Binding-site contacts:
Ligand atom O5 contacts residue ASP53 of chain 1.GB at 4.1 Å.
Ligand atom C1 contacts residue VAL255 of chain 1.FB at 4.5 Å (hydrophobic).
Ligand atom C4 contacts residue TRP285 of chain 1.GB at 2.8 Å (hydrophobic).
Ligand atom O5 contacts residue TRP285 of chain 1.GB at 3.2 Å.
Ligand atom C3 contacts residue TRP285 of chain 1.GB at 3.5 Å (hydrophobic).
Ligand atom O1 contacts residue TRP285 of chain 1.GB at 3.6 Å.
Ligand atom C6 contacts residue TRP285 of chain 1.GB at 3.2 Å (hydrophobic).
Ligand atom C6 contacts residue ASP53 of chain 1.GB at 3.6 Å.
Ligand atom C2 contacts residue ASN252 of chain 1.FB at 4.2 Å.
Ligand atom O3 contacts residue TRP285 of chain 1.GB at 3.2 Å.
Ligand atom O1 contacts residue VAL255 of chain 1.FB at 3.3 Å.
Ligand atom C5 contacts residue TRP285 of chain 1.GB at 3.4 Å (hydrophobic).
Ligand atom O2 contacts residue ASN252 of chain 1.FB at 3.3 Å (h-bond).
Ligand atom O6 contacts residue TRP285 of chain 1.GB at 3.6 Å (h-bond).
Ligand atom O2 contacts residue TRP285 of chain 1.GB at 4.3 Å.
Ligand atom O1 contacts residue ALA254 of chain 1.FB at 3.8 Å.
Ligand atom O1 contacts residue ASN252 of chain 1.FB at 3.2 Å (h-bond).
Ligand atom C2 contacts residue TRP285 of chain 1.GB at 3.4 Å (hydrophobic).
Ligand atom O4 contacts residue TRP285 of chain 1.GB at 1.4 Å.
Ligand atom C1 contacts residue TRP285 of chain 1.GB at 3.9 Å (hydrophobic).
Ligand atom C1 contacts residue ASN252 of chain 1.FB at 4.0 Å.
Ligand atom O2 contacts residue VAL255 of chain 1.FB at 4.4 Å.

Sequence of chain 1.FB:
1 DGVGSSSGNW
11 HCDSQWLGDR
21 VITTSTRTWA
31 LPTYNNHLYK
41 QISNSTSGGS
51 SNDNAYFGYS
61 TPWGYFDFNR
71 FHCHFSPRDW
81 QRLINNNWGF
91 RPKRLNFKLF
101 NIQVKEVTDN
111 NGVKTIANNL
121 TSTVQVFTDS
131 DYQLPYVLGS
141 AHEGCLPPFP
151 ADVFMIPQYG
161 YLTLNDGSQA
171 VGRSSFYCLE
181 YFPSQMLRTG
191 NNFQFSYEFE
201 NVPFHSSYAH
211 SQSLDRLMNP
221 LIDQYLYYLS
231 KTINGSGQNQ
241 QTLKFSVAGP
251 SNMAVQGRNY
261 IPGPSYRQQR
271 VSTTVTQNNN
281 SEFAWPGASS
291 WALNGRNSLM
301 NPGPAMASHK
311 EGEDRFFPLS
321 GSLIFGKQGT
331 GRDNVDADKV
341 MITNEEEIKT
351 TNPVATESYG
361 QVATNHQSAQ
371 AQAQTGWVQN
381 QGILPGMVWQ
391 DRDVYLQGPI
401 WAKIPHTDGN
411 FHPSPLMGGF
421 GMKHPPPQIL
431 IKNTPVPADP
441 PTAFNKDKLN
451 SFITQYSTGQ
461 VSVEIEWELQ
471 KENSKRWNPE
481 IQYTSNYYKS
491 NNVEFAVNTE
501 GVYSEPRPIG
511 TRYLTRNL

A small-molecule ligand and the protein it binds are described below.
Small molecule (SMILES): OC[C@H]1O[C@@H](O)[C@H](O)[C@@H](O)[C@H]1O

Sequence of chain 1.GB:
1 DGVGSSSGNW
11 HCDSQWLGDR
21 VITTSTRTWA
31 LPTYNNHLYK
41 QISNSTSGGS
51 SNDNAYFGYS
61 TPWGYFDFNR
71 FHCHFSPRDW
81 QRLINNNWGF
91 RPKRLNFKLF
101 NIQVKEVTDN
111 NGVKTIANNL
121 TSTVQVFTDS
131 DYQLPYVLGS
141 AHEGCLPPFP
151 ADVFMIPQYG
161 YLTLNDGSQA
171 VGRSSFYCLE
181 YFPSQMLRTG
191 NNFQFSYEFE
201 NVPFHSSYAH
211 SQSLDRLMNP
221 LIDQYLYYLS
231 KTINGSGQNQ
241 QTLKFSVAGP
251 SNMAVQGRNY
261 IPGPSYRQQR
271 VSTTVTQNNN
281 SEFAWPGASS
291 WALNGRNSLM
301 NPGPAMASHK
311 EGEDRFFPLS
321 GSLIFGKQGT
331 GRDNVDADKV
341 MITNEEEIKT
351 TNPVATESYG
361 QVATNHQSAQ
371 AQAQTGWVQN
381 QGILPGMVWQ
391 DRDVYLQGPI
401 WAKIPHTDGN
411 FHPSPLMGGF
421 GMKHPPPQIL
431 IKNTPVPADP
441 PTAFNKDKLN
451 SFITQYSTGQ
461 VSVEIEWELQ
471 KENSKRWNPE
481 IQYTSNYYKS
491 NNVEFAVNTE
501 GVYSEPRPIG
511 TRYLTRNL